Sequence of chain 1.A:
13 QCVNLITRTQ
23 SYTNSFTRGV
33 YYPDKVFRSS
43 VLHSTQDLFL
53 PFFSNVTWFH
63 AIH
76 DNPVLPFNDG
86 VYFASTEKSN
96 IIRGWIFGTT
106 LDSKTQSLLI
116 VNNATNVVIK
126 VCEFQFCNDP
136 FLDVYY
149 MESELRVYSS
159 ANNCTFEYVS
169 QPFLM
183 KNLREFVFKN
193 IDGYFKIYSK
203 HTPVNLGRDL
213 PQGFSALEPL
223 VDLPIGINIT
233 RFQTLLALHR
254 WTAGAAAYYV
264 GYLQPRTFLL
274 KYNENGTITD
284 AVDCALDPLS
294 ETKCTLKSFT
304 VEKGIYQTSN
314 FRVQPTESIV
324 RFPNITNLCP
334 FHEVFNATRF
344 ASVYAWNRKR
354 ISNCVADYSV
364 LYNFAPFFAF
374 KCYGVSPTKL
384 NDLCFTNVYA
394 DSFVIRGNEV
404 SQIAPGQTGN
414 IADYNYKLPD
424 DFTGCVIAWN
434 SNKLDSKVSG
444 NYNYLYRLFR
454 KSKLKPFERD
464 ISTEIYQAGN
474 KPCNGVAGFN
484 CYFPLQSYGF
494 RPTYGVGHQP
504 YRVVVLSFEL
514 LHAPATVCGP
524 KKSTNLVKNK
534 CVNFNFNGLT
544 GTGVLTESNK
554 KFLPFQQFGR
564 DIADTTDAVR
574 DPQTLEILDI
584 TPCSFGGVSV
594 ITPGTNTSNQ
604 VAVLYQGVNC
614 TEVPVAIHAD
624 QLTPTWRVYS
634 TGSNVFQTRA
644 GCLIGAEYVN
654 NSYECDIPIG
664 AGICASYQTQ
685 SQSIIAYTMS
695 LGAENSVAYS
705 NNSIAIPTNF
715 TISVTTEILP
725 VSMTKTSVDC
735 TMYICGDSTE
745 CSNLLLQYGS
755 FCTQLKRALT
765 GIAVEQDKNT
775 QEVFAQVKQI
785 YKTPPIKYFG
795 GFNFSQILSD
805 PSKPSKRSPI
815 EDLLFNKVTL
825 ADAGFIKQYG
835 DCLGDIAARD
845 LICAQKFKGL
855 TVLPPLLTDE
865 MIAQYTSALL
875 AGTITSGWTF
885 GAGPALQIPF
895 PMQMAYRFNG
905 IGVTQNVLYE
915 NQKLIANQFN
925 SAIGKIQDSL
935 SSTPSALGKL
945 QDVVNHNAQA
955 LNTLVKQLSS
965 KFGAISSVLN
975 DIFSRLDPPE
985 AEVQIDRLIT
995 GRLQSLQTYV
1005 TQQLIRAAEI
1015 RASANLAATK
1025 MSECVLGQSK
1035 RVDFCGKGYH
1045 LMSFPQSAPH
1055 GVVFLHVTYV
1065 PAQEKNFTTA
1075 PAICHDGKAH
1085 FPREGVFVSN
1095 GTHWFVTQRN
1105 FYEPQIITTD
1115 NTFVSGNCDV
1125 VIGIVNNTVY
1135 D

Binding-site contacts:
Ligand atom C4 contacts residue THR120 of chain 1.A at 4.4 Å.
Ligand atom C3 contacts residue ASN118 of chain 1.A at 3.8 Å.
Ligand atom C5 contacts residue THR120 of chain 1.A at 4.0 Å.
Ligand atom C7 contacts residue ASN118 of chain 1.A at 3.5 Å.
Ligand atom O5 contacts residue ASN121 of chain 1.A at 4.3 Å.
Ligand atom C3 contacts residue THR120 of chain 1.A at 3.7 Å.
Ligand atom C6 contacts residue VAL123 of chain 1.A at 4.0 Å (hydrophobic).
Ligand atom C1 contacts residue THR120 of chain 1.A at 3.2 Å.
Ligand atom C6 contacts residue ASN121 of chain 1.A at 3.9 Å.
Ligand atom O5 contacts residue ASN118 of chain 1.A at 2.4 Å (h-bond).
Ligand atom N2 contacts residue THR120 of chain 1.A at 3.7 Å.
Ligand atom C2 contacts residue ASN118 of chain 1.A at 2.5 Å.
Ligand atom C2 contacts residue THR120 of chain 1.A at 3.7 Å.
Ligand atom C4 contacts residue ASN118 of chain 1.A at 4.2 Å.
Ligand atom O7 contacts residue ASN118 of chain 1.A at 3.7 Å.
Ligand atom O6 contacts residue VAL123 of chain 1.A at 3.6 Å.
Ligand atom C1 contacts residue ASN118 of chain 1.A at 1.4 Å.
Ligand atom O5 contacts residue THR120 of chain 1.A at 4.0 Å.
Ligand atom N2 contacts residue ASN118 of chain 1.A at 2.9 Å (h-bond).
Ligand atom C5 contacts residue ASN118 of chain 1.A at 3.7 Å.
Ligand atom C1 contacts residue ASN121 of chain 1.A at 4.4 Å.
Ligand atom C5 contacts residue ASN121 of chain 1.A at 4.0 Å.

This small molecule binds to this protein.
Small molecule (SMILES): CC(=O)N[C@@H]1[C@@H](O)[C@H](O)[C@@H](CO)O[C@H]1O